Binding-site contacts:
Ligand atom NAC contacts residue SER115 of chain 1.B at 2.7 Å (h-bond).
Ligand atom CAI contacts residue ARG34 of chain 1.B at 3.3 Å.
Ligand atom NAB contacts residue NAP1 of chain 1.G at 3.3 Å.
Ligand atom CAE contacts residue NAP1 of chain 1.G at 3.3 Å.
Ligand atom C5 contacts residue NAP1 of chain 1.G at 3.9 Å.
Ligand atom CAF contacts residue PHE117 of chain 1.B at 3.6 Å (hydrophobic).
Ligand atom N1 contacts residue NAP1 of chain 1.G at 3.0 Å (h-bond).
Ligand atom SAM contacts residue ARG34 of chain 1.B at 3.6 Å.
Ligand atom OAL contacts residue TRP241 of chain 1.B at 4.0 Å.
Ligand atom CAI contacts residue LEU228 of chain 1.B at 3.1 Å (hydrophobic).
Ligand atom CAO contacts residue LEU228 of chain 1.B at 3.9 Å (hydrophobic).
Ligand atom C2 contacts residue PHE117 of chain 1.B at 3.3 Å (hydrophobic).
Ligand atom CAA contacts residue TRP241 of chain 1.B at 3.3 Å (hydrophobic).
Ligand atom SAM contacts residue NAP1 of chain 1.G at 3.8 Å.
Ligand atom NAB contacts residue PHE117 of chain 1.B at 3.8 Å.
Ligand atom N1 contacts residue PHE117 of chain 1.B at 3.6 Å.
Ligand atom CAG contacts residue LEU229 of chain 1.B at 3.4 Å (hydrophobic).
Ligand atom C4 contacts residue NAP1 of chain 1.G at 3.7 Å.
Ligand atom CAD contacts residue PHE117 of chain 1.B at 3.5 Å (hydrophobic).
Ligand atom C2 contacts residue NAP1 of chain 1.G at 3.3 Å.
Ligand atom N3 contacts residue NAP1 of chain 1.G at 2.7 Å (h-bond).
Ligand atom N1 contacts residue TYR194 of chain 1.B at 3.6 Å.
Ligand atom N3 contacts residue PHE117 of chain 1.B at 3.5 Å.
Ligand atom CAI contacts residue PRO230 of chain 1.B at 3.8 Å (hydrophobic).
Ligand atom NAC contacts residue PHE117 of chain 1.B at 3.4 Å.
Ligand atom C5 contacts residue PHE117 of chain 1.B at 3.8 Å (hydrophobic).
Ligand atom CAE contacts residue LEU229 of chain 1.B at 3.7 Å (hydrophobic).
Ligand atom C4 contacts residue PHE117 of chain 1.B at 3.6 Å (hydrophobic).
Ligand atom CAD contacts residue PRO230 of chain 1.B at 3.5 Å (hydrophobic).
Ligand atom NAB contacts residue TYR194 of chain 1.B at 2.8 Å (h-bond).
Ligand atom C6 contacts residue NAP1 of chain 1.G at 3.8 Å.
Ligand atom N1 contacts residue SER115 of chain 1.B at 3.9 Å.
Ligand atom C2 contacts residue SER115 of chain 1.B at 3.7 Å.
Ligand atom CAE contacts residue LEU228 of chain 1.B at 3.8 Å (hydrophobic).
Ligand atom NAB contacts residue ASP181 of chain 1.B at 3.8 Å.
Ligand atom CAO contacts residue PRO230 of chain 1.B at 3.6 Å (hydrophobic).
Ligand atom NAC contacts residue NAP1 of chain 1.G at 3.1 Å (h-bond).
Ligand atom C6 contacts residue TYR194 of chain 1.B at 3.7 Å (hydrophobic).
Ligand atom CAI contacts residue NAP1 of chain 1.G at 3.7 Å.
Ligand atom C6 contacts residue PHE117 of chain 1.B at 3.6 Å (hydrophobic).

A small-molecule ligand and the protein it binds are described below.
Small molecule (SMILES): COc1ccc(CSc2cc(N)nc(N)n2)cc1

Sequence of chain 1.B:
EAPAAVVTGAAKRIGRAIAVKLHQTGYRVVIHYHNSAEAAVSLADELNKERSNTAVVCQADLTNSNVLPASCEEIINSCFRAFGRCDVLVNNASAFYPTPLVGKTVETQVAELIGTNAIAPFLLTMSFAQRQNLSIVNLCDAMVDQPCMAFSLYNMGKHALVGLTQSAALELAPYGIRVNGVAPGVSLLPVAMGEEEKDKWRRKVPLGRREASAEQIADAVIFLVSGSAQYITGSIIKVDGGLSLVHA